Sequence of chain 1.L:
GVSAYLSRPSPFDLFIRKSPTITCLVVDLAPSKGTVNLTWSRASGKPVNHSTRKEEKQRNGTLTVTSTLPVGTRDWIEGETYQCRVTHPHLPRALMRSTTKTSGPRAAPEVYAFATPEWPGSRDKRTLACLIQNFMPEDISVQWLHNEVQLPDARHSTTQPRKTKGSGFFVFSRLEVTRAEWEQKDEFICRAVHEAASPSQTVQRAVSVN

This protein binds this small molecule.
Small molecule (SMILES): CC(=O)N[C@@H]1[C@@H](O)[C@H](O)[C@@H](CO)O[C@H]1O

Sequence of chain 1.K:
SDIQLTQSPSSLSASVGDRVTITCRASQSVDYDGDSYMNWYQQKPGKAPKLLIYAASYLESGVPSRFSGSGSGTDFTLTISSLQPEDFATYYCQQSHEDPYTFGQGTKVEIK

Binding-site contacts:
Ligand atom C1 contacts residue ASN73 of chain 1.L at 2.7 Å.
Ligand atom O5 contacts residue ASN73 of chain 1.L at 2.9 Å (h-bond).
Ligand atom C2 contacts residue ASN73 of chain 1.L at 4.0 Å.
Ligand atom N2 contacts residue ASN73 of chain 1.L at 4.5 Å.
Ligand atom C5 contacts residue ASN73 of chain 1.L at 4.2 Å.
Ligand atom C6 contacts residue ASP34 of chain 1.K at 3.0 Å.
Ligand atom C5 contacts residue ASP34 of chain 1.K at 4.3 Å.
Ligand atom O6 contacts residue ASP34 of chain 1.K at 3.4 Å (salt-bridge).